This small molecule binds to this protein.
Small molecule (SMILES): Nc1ncnc2c1ncn2[C@@H]1O[C@H](COP(=O)(O)OP(=O)(O)OP(O)(O)=S)[C@@H](O)[C@H]1O

Binding-site contacts:
Ligand atom O2' contacts residue ASP318 of chain 1.A at 3.1 Å (salt-bridge).
Ligand atom C6 contacts residue TYR493 of chain 1.A at 3.7 Å (hydrophobic).
Ligand atom O1B contacts residue GLY360 of chain 1.A at 3.2 Å.
Ligand atom O3A contacts residue GLY360 of chain 1.A at 3.5 Å (h-bond).
Ligand atom N7 contacts residue ILE501 of chain 1.A at 3.3 Å.
Ligand atom O2A contacts residue VAL540 of chain 1.A at 3.3 Å.
Ligand atom O3G contacts residue VAL359 of chain 1.A at 2.9 Å (h-bond).
Ligand atom C5' contacts residue SER363 of chain 1.A at 3.7 Å.
Ligand atom O1B contacts residue SER363 of chain 1.A at 3.4 Å (h-bond).
Ligand atom C5 contacts residue ILE501 of chain 1.A at 3.5 Å (hydrophobic).
Ligand atom PB contacts residue THR362 of chain 1.A at 3.7 Å.
Ligand atom O3B contacts residue THR362 of chain 1.A at 3.5 Å.
Ligand atom O2A contacts residue GLY358 of chain 1.A at 3.0 Å (h-bond).
Ligand atom PG contacts residue LYS361 of chain 1.A at 3.6 Å.
Ligand atom O1B contacts residue THR362 of chain 1.A at 3.2 Å.
Ligand atom N6 contacts residue TYR493 of chain 1.A at 3.3 Å.
Ligand atom C5 contacts residue HIS319 of chain 1.A at 3.6 Å.
Ligand atom C8 contacts residue ASP318 of chain 1.A at 3.1 Å.
Ligand atom N1 contacts residue TYR493 of chain 1.A at 2.9 Å (h-bond).
Ligand atom N3 contacts residue VAL540 of chain 1.A at 3.7 Å.
Ligand atom O3G contacts residue LYS361 of chain 1.A at 2.9 Å (salt-bridge).
Ligand atom N1 contacts residue VAL359 of chain 1.A at 3.4 Å (h-bond).
Ligand atom S1G contacts residue LYS361 of chain 1.A at 3.4 Å (salt-bridge).
Ligand atom C6 contacts residue ILE501 of chain 1.A at 3.6 Å (hydrophobic).
Ligand atom O3G contacts residue GLY358 of chain 1.A at 3.1 Å (h-bond).
Ligand atom O3G contacts residue GLY360 of chain 1.A at 2.5 Å (h-bond).
Ligand atom C2 contacts residue VAL359 of chain 1.A at 3.3 Å (hydrophobic).
Ligand atom N6 contacts residue ILE501 of chain 1.A at 3.7 Å.
Ligand atom O3A contacts residue GLY358 of chain 1.A at 3.2 Å.
Ligand atom C8 contacts residue ILE501 of chain 1.A at 3.7 Å (hydrophobic).
Ligand atom O1B contacts residue LYS361 of chain 1.A at 3.7 Å.
Ligand atom C2 contacts residue GLY360 of chain 1.A at 3.6 Å.
Ligand atom O2G contacts residue LYS361 of chain 1.A at 3.0 Å (salt-bridge).
Ligand atom N7 contacts residue ASP318 of chain 1.A at 3.5 Å (salt-bridge).
Ligand atom O2A contacts residue ARG541 of chain 1.A at 3.5 Å (salt-bridge).
Ligand atom S1G contacts residue GLY358 of chain 1.A at 3.0 Å (h-bond).
Ligand atom O5' contacts residue GLY360 of chain 1.A at 3.6 Å.
Ligand atom PG contacts residue GLY358 of chain 1.A at 3.5 Å.
Ligand atom S1G contacts residue PRO357 of chain 1.A at 3.6 Å.
Ligand atom O2G contacts residue THR362 of chain 1.A at 2.5 Å (h-bond).

Sequence of chain 1.A:
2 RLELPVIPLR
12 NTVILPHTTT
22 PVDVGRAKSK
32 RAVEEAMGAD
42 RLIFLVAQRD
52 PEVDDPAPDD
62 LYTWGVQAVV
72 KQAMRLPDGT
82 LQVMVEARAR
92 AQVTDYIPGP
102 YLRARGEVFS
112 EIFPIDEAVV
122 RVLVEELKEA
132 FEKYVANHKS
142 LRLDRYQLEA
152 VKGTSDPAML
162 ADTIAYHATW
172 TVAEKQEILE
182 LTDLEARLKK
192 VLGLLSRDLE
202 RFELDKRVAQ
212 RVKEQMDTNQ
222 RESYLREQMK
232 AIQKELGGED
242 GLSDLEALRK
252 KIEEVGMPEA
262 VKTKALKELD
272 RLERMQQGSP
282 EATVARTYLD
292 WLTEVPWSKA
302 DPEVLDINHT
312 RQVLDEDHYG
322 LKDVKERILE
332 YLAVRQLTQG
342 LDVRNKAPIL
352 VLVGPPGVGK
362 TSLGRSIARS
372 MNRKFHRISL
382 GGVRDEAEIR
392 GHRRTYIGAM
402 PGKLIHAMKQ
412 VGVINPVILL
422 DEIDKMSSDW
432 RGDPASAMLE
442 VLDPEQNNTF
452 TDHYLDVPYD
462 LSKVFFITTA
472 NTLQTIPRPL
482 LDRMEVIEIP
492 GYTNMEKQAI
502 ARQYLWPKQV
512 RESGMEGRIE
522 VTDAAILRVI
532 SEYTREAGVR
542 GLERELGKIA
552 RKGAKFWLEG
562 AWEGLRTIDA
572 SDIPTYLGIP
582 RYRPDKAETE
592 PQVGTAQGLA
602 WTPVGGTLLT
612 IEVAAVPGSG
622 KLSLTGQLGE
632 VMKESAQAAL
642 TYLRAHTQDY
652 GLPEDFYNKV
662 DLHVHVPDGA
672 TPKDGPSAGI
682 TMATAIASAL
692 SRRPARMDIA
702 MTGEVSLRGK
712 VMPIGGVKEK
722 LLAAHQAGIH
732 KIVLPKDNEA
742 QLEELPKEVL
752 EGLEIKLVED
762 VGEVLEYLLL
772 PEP